Sequence of chain 1.A:
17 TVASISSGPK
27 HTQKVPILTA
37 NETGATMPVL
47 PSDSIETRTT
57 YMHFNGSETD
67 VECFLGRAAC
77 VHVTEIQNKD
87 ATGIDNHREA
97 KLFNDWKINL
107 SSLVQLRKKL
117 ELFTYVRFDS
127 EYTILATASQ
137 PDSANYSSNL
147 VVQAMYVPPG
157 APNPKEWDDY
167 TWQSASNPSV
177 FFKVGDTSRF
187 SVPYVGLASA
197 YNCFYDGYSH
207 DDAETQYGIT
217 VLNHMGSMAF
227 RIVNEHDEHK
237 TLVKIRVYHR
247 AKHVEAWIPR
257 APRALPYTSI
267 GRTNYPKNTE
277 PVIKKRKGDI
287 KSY

Sequence of chain 1.C:
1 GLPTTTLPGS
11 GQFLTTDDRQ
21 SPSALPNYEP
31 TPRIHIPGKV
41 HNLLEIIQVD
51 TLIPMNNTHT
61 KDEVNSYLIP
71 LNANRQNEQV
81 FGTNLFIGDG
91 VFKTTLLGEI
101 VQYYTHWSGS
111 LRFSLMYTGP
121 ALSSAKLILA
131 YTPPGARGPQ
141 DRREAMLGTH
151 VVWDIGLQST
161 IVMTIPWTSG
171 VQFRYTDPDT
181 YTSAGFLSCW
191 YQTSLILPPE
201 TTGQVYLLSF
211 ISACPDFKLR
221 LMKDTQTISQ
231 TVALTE

Binding-site contacts:
Ligand atom C4B contacts residue PHE186 of chain 1.A at 3.4 Å (hydrophobic).
Ligand atom C4A contacts residue PRO174 of chain 1.A at 3.3 Å (hydrophobic).
Ligand atom C5B contacts residue PHE186 of chain 1.A at 3.5 Å (hydrophobic).
Ligand atom C4B contacts residue TYR152 of chain 1.A at 3.8 Å (hydrophobic).
Ligand atom C3C contacts residue TYR128 of chain 1.A at 3.4 Å (hydrophobic).
Ligand atom C2A contacts residue PHE186 of chain 1.A at 3.2 Å (hydrophobic).
Ligand atom C1C contacts residue LEU106 of chain 1.A at 3.5 Å (hydrophobic).
Ligand atom O1 contacts residue MET221 of chain 1.A at 3.2 Å (h-bond).
Ligand atom CL1 contacts residue TYR128 of chain 1.A at 3.3 Å.
Ligand atom C6B contacts residue TYR128 of chain 1.A at 3.8 Å (hydrophobic).
Ligand atom C2B contacts residue TYR152 of chain 1.A at 3.8 Å (hydrophobic).
Ligand atom C5C contacts residue VAL191 of chain 1.A at 3.9 Å (hydrophobic).
Ligand atom C2B contacts residue VAL188 of chain 1.A at 3.7 Å (hydrophobic).
Ligand atom C5A contacts residue PHE186 of chain 1.A at 3.4 Å (hydrophobic).
Ligand atom N2 contacts residue ASN219 of chain 1.A at 3.6 Å.
Ligand atom N3A contacts residue PRO174 of chain 1.A at 3.7 Å.
Ligand atom C4C contacts residue VAL188 of chain 1.A at 3.9 Å (hydrophobic).
Ligand atom CL1 contacts residue ILE104 of chain 1.A at 3.5 Å.
Ligand atom O1B contacts residue ILE104 of chain 1.A at 3.8 Å.
Ligand atom C5A contacts residue ALA150 of chain 1.A at 3.9 Å (hydrophobic).
Ligand atom C3B contacts residue TYR152 of chain 1.A at 3.7 Å (hydrophobic).
Ligand atom C2A contacts residue MET224 of chain 1.A at 3.4 Å (hydrophobic).
Ligand atom C5A contacts residue MET224 of chain 1.A at 3.5 Å (hydrophobic).
Ligand atom C4C contacts residue VAL191 of chain 1.A at 3.5 Å (hydrophobic).
Ligand atom C31 contacts residue TYR197 of chain 1.A at 3.9 Å (hydrophobic).
Ligand atom C5B contacts residue MET224 of chain 1.A at 3.5 Å (hydrophobic).
Ligand atom C5A contacts residue VAL176 of chain 1.A at 3.2 Å (hydrophobic).
Ligand atom C5C contacts residue TYR152 of chain 1.A at 3.9 Å (hydrophobic).
Ligand atom N3A contacts residue PHE186 of chain 1.A at 3.9 Å.
Ligand atom C5C contacts residue VAL188 of chain 1.A at 3.9 Å (hydrophobic).
Ligand atom O1A contacts residue PHE186 of chain 1.A at 2.8 Å.
Ligand atom C2C contacts residue TYR197 of chain 1.A at 3.8 Å (hydrophobic).
Ligand atom C1B contacts residue VAL188 of chain 1.A at 3.9 Å (hydrophobic).
Ligand atom C4B contacts residue MET224 of chain 1.A at 3.8 Å (hydrophobic).
Ligand atom C4 contacts residue LEU106 of chain 1.A at 3.6 Å (hydrophobic).
Ligand atom N3A contacts residue ALA24 of chain 1.C at 3.6 Å.
Ligand atom C1C contacts residue TYR128 of chain 1.A at 3.7 Å (hydrophobic).
Ligand atom C2C contacts residue TYR128 of chain 1.A at 3.8 Å (hydrophobic).
Ligand atom C5 contacts residue LEU106 of chain 1.A at 3.7 Å (hydrophobic).
Ligand atom O1A contacts residue MET224 of chain 1.A at 2.8 Å.

Sequence of chain 2.C:
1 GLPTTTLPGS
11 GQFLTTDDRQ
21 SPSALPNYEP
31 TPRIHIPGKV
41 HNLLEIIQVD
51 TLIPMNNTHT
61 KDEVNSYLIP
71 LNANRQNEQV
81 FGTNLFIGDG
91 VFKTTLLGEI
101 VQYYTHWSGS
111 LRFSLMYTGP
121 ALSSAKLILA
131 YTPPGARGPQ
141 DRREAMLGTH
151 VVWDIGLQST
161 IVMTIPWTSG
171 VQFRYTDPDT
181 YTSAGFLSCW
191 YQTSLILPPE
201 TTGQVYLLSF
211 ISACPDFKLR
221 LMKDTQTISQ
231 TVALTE

A protein and the small-molecule ligand that binds it are described below.
Small molecule (SMILES): Cc1cc(CCCCCOc2ccc(C3=NCCO3)cc2Cl)on1